Sequence of chain 10.C:
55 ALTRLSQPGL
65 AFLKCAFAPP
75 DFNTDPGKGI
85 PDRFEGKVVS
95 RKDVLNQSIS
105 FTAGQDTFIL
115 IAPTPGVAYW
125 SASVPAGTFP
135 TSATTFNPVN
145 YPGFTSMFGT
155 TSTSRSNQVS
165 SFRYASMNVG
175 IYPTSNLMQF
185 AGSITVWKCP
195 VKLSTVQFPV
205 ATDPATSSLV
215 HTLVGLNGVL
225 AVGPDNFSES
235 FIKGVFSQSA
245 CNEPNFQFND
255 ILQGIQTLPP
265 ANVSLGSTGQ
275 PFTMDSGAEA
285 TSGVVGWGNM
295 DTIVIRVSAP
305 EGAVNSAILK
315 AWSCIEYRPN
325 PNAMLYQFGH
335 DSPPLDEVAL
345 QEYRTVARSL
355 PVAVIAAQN

Sequence of chain 24.C:
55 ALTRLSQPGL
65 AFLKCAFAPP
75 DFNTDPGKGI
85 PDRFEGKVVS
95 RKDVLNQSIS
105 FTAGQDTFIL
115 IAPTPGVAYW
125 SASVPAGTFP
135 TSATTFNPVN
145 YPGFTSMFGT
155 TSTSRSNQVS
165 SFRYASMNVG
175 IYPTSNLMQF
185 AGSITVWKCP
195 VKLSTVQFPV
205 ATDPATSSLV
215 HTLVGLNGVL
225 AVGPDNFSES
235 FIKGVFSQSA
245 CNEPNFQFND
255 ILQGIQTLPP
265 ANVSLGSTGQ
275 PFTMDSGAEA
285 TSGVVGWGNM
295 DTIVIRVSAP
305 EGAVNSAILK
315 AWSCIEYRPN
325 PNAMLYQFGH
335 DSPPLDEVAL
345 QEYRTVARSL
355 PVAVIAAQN

Binding-site contacts:
Ligand atom C4 contacts residue U5 of chain 24.G at 3.7 Å.
Ligand atom N1 contacts residue U2 of chain 24.G at 2.8 Å.
Ligand atom O4 contacts residue U5 of chain 24.G at 2.8 Å (h-bond).
Ligand atom C6 contacts residue U2 of chain 24.G at 3.4 Å.
Ligand atom O4 contacts residue A4 of chain 24.G at 2.6 Å (h-bond).
Ligand atom C5 contacts residue U5 of chain 24.G at 3.9 Å.
Ligand atom C2 contacts residue U1 of chain 24.G at 3.9 Å.
Ligand atom N3 contacts residue U2 of chain 24.G at 3.6 Å.
Ligand atom O4 contacts residue U1 of chain 24.G at 2.8 Å (h-bond).
Ligand atom C2 contacts residue U3 of chain 24.G at 3.8 Å.
Ligand atom C6 contacts residue A4 of chain 24.G at 3.7 Å.
Ligand atom N6 contacts residue U2 of chain 24.G at 2.6 Å (h-bond).
Ligand atom C2 contacts residue A4 of chain 24.G at 3.9 Å.
Ligand atom O2 contacts residue U2 of chain 24.G at 3.6 Å.
Ligand atom O2 contacts residue U1 of chain 24.G at 2.9 Å (h-bond).
Ligand atom N3 contacts residue U5 of chain 24.G at 3.6 Å.
Ligand atom C2 contacts residue GLN61 of chain 10.C at 3.9 Å.
Ligand atom OP1 contacts residue PHE76 of chain 10.C at 3.7 Å.
Ligand atom O2 contacts residue C6 of chain 24.G at 2.9 Å (h-bond).
Ligand atom N3 contacts residue C6 of chain 24.G at 3.2 Å (h-bond).
Ligand atom OP1 contacts residue LYS68 of chain 10.C at 3.2 Å (salt-bridge).
Ligand atom N1 contacts residue U3 of chain 24.G at 3.8 Å.
Ligand atom O2' contacts residue THR57 of chain 10.C at 3.2 Å.
Ligand atom N3 contacts residue U1 of chain 24.G at 3.8 Å.
Ligand atom N3 contacts residue U1 of chain 24.G at 3.9 Å.
Ligand atom O2' contacts residue LEU64 of chain 10.C at 3.9 Å.
Ligand atom C5 contacts residue A4 of chain 24.G at 2.8 Å.
Ligand atom N1 contacts residue U5 of chain 24.G at 3.7 Å.
Ligand atom C4 contacts residue U1 of chain 24.G at 3.7 Å.
Ligand atom O2 contacts residue GLN61 of chain 10.C at 3.9 Å.
Ligand atom C6 contacts residue U5 of chain 24.G at 3.6 Å.
Ligand atom C2 contacts residue U2 of chain 24.G at 3.6 Å.
Ligand atom OP1 contacts residue LYS8 of chain 10.F at 3.1 Å.
Ligand atom N3 contacts residue A4 of chain 24.G at 3.8 Å.
Ligand atom N3 contacts residue GLN61 of chain 10.C at 3.6 Å.
Ligand atom C4 contacts residue A4 of chain 24.G at 3.2 Å.
Ligand atom OP1 contacts residue LYS12 of chain 10.F at 3.9 Å.
Ligand atom OP1 contacts residue LEU56 of chain 10.C at 2.8 Å.
Ligand atom C2 contacts residue C6 of chain 24.G at 3.4 Å.
Ligand atom OP2 contacts residue LYS8 of chain 10.F at 3.8 Å.

A small-molecule ligand and the protein it binds are described below.
Small molecule (SMILES): Nc1ccn([C@@H]2O[C@H](CO[P](=O)(O)O[C@H]3[C@@H](O)[C@H](n4ccc(=O)[nH]c4=O)O[C@@H]3CO[P](=O)(O)O[C@H]3[C@@H](O)[C@H](n4cnc5c(N)ncnc54)O[C@@H]3CO)[C@@H](O[P](=O)(O)OC[C@H]3O[C@@H](n4ccc(=O)[nH]c4=O)[C@H](O)[C@@H]3O)[C@H]2O)c(=O)n1.O=c1ccn([C@@H]2O[C@H](CO[P](=O)(O)O[C@H]3[C@@H](O)[C@H](n4ccc(=O)[nH]c4=O)O[C@@H]3CO[P](=O)(O)O[C@H]3[C@@H](O)[C@H](n4ccc(=O)[nH]c4=O)O[C@@H]3CO)[C@@H](O)[C@H]2O)c(=O)[nH]1

Sequence of chain 10.F:
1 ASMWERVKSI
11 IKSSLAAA